A protein and the small-molecule ligand that binds it are described below.
Small molecule (SMILES): CC[C@H](C=O)[C@@H]1[C@@H](NS(C)(=O)=O)CCN1C(=O)[C@@H](NC(=O)OC(C)(C)C)C(C)C

Binding-site contacts:
Ligand atom N3 contacts residue SER149 of chain 1.A at 3.2 Å (h-bond).
Ligand atom C28 contacts residue SER149 of chain 1.A at 1.6 Å.
Ligand atom O1 contacts residue SER149 of chain 1.A at 2.4 Å (h-bond).
Ligand atom C3 contacts residue LYS146 of chain 1.A at 4.0 Å.
Ligand atom C13 contacts residue ILE142 of chain 1.A at 3.5 Å (hydrophobic).
Ligand atom S1 contacts residue HIS67 of chain 1.A at 3.7 Å.
Ligand atom C8 contacts residue HIS67 of chain 1.A at 4.0 Å.
Ligand atom C6 contacts residue ALA167 of chain 1.A at 3.9 Å (hydrophobic).
Ligand atom N1 contacts residue ALA167 of chain 1.A at 3.5 Å (h-bond).
Ligand atom C3 contacts residue SER149 of chain 1.A at 3.9 Å.
Ligand atom C4 contacts residue LEU145 of chain 1.A at 3.4 Å (hydrophobic).
Ligand atom C8 contacts residue SER149 of chain 1.A at 3.1 Å.
Ligand atom C26 contacts residue ALA167 of chain 1.A at 4.0 Å (hydrophobic).
Ligand atom C14 contacts residue HIS67 of chain 1.A at 3.6 Å.
Ligand atom O4 contacts residue GLY147 of chain 1.A at 3.9 Å.
Ligand atom O1 contacts residue SER148 of chain 1.A at 3.2 Å (h-bond).
Ligand atom C4 contacts residue LYS146 of chain 1.A at 4.0 Å.
Ligand atom C2 contacts residue ALA167 of chain 1.A at 4.0 Å (hydrophobic).
Ligand atom S1 contacts residue SER149 of chain 1.A at 4.0 Å.
Ligand atom C4 contacts residue ILE142 of chain 1.A at 3.7 Å (hydrophobic).
Ligand atom O2 contacts residue ALA167 of chain 1.A at 2.9 Å (h-bond).
Ligand atom C12 contacts residue HIS67 of chain 1.A at 3.6 Å.
Ligand atom O6 contacts residue ALA167 of chain 1.A at 3.5 Å (h-bond).
Ligand atom C27 contacts residue SER149 of chain 1.A at 2.6 Å.
Ligand atom C26 contacts residue ASP178 of chain 1.A at 3.6 Å.
Ligand atom C14 contacts residue SER149 of chain 1.A at 3.7 Å.
Ligand atom C3 contacts residue LEU145 of chain 1.A at 4.0 Å (hydrophobic).
Ligand atom C4 contacts residue PHE164 of chain 1.A at 3.9 Å (hydrophobic).
Ligand atom O1 contacts residue GLY147 of chain 1.A at 3.1 Å (h-bond).
Ligand atom C11 contacts residue ALA166 of chain 1.A at 3.8 Å (hydrophobic).
Ligand atom C1 contacts residue SER149 of chain 1.A at 3.3 Å.
Ligand atom O5 contacts residue HIS67 of chain 1.A at 3.6 Å.
Ligand atom O5 contacts residue GLN51 of chain 1.A at 3.7 Å.
Ligand atom O1 contacts residue LEU145 of chain 1.A at 3.8 Å.
Ligand atom O2 contacts residue ALA166 of chain 1.A at 3.3 Å.
Ligand atom C1 contacts residue HIS67 of chain 1.A at 3.8 Å.
Ligand atom C1 contacts residue VAL65 of chain 1.A at 3.8 Å (hydrophobic).
Ligand atom C1 contacts residue PHE53 of chain 1.A at 3.1 Å (hydrophobic).
Ligand atom N3 contacts residue HIS67 of chain 1.A at 2.7 Å (h-bond).
Ligand atom O6 contacts residue ALA166 of chain 1.A at 3.8 Å.

Sequence of chain 1.A:
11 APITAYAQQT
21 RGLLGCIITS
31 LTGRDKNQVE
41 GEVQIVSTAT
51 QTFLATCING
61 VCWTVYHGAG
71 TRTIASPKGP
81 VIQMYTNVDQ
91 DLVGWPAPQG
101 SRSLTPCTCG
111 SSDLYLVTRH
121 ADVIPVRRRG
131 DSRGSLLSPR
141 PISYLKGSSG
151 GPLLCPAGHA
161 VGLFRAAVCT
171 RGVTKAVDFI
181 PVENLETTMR